Sequence of chain 3.A:
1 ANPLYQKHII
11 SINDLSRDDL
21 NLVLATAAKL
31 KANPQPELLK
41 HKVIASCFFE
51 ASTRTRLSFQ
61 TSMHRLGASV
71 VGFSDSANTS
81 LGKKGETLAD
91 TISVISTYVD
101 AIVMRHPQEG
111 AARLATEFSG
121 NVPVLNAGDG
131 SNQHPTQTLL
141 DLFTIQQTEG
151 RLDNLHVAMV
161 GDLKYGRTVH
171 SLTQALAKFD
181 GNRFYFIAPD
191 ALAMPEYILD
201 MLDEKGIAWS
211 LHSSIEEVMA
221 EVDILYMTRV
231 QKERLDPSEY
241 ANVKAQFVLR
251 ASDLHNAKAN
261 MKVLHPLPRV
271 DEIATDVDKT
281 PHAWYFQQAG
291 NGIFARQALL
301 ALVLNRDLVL

Sequence of chain 2.A:
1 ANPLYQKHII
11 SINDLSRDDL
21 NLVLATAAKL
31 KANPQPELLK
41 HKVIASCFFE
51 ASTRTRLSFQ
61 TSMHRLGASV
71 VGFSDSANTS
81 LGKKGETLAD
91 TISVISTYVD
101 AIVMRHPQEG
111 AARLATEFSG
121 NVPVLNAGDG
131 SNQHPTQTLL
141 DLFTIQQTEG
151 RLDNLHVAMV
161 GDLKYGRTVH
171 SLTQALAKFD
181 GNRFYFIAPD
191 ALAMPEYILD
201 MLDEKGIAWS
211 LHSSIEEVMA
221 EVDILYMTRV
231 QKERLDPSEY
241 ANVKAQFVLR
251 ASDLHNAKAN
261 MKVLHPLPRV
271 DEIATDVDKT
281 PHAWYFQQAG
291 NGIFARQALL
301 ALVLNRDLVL

Binding-site contacts:
Ligand atom N1 contacts residue LEU267 of chain 2.A at 3.8 Å.
Ligand atom O3P contacts residue ARG105 of chain 2.A at 2.5 Å (salt-bridge).
Ligand atom C1P contacts residue ARG54 of chain 2.A at 3.4 Å.
Ligand atom O2P contacts residue ARG54 of chain 2.A at 2.9 Å (salt-bridge).
Ligand atom O1P contacts residue ALA51 of chain 2.A at 4.2 Å.
Ligand atom P contacts residue ARG54 of chain 2.A at 3.9 Å.
Ligand atom O1 contacts residue GLC2 of chain 2.E at 3.5 Å (h-bond).
Ligand atom P contacts residue ARG105 of chain 2.A at 3.5 Å.
Ligand atom O1P contacts residue SER80 of chain 3.A at 3.2 Å (h-bond).
Ligand atom P contacts residue SER52 of chain 2.A at 4.0 Å.
Ligand atom N1 contacts residue HIS134 of chain 2.A at 3.6 Å (h-bond).
Ligand atom N1 contacts residue PRO266 of chain 2.A at 3.6 Å.
Ligand atom C1P contacts residue GLC2 of chain 2.E at 3.8 Å.
Ligand atom O3P contacts residue ARG54 of chain 2.A at 3.7 Å.
Ligand atom P contacts residue THR53 of chain 2.A at 3.9 Å.
Ligand atom O1P contacts residue ARG105 of chain 2.A at 3.4 Å (salt-bridge).
Ligand atom C1 contacts residue ARG105 of chain 2.A at 4.0 Å.
Ligand atom C1 contacts residue HIS134 of chain 2.A at 3.7 Å.
Ligand atom O2P contacts residue THR53 of chain 2.A at 3.2 Å (h-bond).
Ligand atom N1 contacts residue GLN137 of chain 2.A at 2.7 Å (h-bond).
Ligand atom C1 contacts residue LEU267 of chain 2.A at 4.0 Å (hydrophobic).
Ligand atom C1 contacts residue GLN137 of chain 2.A at 3.7 Å.
Ligand atom P contacts residue THR55 of chain 2.A at 4.1 Å.
Ligand atom O2P contacts residue SER80 of chain 3.A at 2.8 Å (h-bond).
Ligand atom C1P contacts residue THR55 of chain 2.A at 4.0 Å.
Ligand atom O1 contacts residue GLN137 of chain 2.A at 4.0 Å.
Ligand atom C1 contacts residue THR55 of chain 2.A at 3.4 Å.
Ligand atom O1 contacts residue ARG105 of chain 2.A at 3.1 Å (salt-bridge).
Ligand atom O3P contacts residue THR53 of chain 2.A at 3.5 Å (h-bond).
Ligand atom N1 contacts residue GLC2 of chain 2.E at 3.5 Å.
Ligand atom O1P contacts residue SER52 of chain 2.A at 4.2 Å.
Ligand atom O1P contacts residue GLC2 of chain 2.E at 4.0 Å.
Ligand atom C1P contacts residue LEU267 of chain 2.A at 3.4 Å (hydrophobic).
Ligand atom O1P contacts residue LYS84 of chain 3.A at 3.4 Å.
Ligand atom O3P contacts residue THR55 of chain 2.A at 2.9 Å (h-bond).
Ligand atom C1 contacts residue GLC2 of chain 2.E at 3.5 Å.
Ligand atom O1 contacts residue HIS134 of chain 2.A at 3.0 Å (h-bond).
Ligand atom O1 contacts residue THR55 of chain 2.A at 2.7 Å (h-bond).
Ligand atom O3P contacts residue SER52 of chain 2.A at 2.7 Å (h-bond).
Ligand atom P contacts residue SER80 of chain 3.A at 3.5 Å.

The small molecule below binds the protein below.
Small molecule (SMILES): NC(=O)CP(=O)(O)O